This small molecule binds to this protein.
Small molecule (SMILES): CC(=O)N[C@@H]1[C@@H](O)[C@H](O)[C@@H](CO)O[C@H]1O

Binding-site contacts:
Ligand atom C1 contacts residue TYR28 of chain 1.C at 3.6 Å (hydrophobic).
Ligand atom C7 contacts residue ASN61 of chain 1.C at 3.3 Å.
Ligand atom O7 contacts residue ASN30 of chain 1.C at 4.1 Å.
Ligand atom C1 contacts residue ASN61 of chain 1.C at 1.4 Å.
Ligand atom C8 contacts residue ASN61 of chain 1.C at 3.5 Å.
Ligand atom C2 contacts residue ASN61 of chain 1.C at 2.5 Å.
Ligand atom C4 contacts residue ASN61 of chain 1.C at 4.2 Å.
Ligand atom C5 contacts residue TYR28 of chain 1.C at 4.3 Å (hydrophobic).
Ligand atom O7 contacts residue ASN61 of chain 1.C at 3.6 Å.
Ligand atom O5 contacts residue TYR28 of chain 1.C at 3.8 Å.
Ligand atom N2 contacts residue ASN61 of chain 1.C at 2.9 Å (h-bond).
Ligand atom C5 contacts residue ASN61 of chain 1.C at 3.6 Å.
Ligand atom O6 contacts residue TYR28 of chain 1.C at 4.0 Å.
Ligand atom O5 contacts residue ASN61 of chain 1.C at 2.4 Å (h-bond).
Ligand atom C3 contacts residue ASN61 of chain 1.C at 3.8 Å.

Sequence of chain 1.C:
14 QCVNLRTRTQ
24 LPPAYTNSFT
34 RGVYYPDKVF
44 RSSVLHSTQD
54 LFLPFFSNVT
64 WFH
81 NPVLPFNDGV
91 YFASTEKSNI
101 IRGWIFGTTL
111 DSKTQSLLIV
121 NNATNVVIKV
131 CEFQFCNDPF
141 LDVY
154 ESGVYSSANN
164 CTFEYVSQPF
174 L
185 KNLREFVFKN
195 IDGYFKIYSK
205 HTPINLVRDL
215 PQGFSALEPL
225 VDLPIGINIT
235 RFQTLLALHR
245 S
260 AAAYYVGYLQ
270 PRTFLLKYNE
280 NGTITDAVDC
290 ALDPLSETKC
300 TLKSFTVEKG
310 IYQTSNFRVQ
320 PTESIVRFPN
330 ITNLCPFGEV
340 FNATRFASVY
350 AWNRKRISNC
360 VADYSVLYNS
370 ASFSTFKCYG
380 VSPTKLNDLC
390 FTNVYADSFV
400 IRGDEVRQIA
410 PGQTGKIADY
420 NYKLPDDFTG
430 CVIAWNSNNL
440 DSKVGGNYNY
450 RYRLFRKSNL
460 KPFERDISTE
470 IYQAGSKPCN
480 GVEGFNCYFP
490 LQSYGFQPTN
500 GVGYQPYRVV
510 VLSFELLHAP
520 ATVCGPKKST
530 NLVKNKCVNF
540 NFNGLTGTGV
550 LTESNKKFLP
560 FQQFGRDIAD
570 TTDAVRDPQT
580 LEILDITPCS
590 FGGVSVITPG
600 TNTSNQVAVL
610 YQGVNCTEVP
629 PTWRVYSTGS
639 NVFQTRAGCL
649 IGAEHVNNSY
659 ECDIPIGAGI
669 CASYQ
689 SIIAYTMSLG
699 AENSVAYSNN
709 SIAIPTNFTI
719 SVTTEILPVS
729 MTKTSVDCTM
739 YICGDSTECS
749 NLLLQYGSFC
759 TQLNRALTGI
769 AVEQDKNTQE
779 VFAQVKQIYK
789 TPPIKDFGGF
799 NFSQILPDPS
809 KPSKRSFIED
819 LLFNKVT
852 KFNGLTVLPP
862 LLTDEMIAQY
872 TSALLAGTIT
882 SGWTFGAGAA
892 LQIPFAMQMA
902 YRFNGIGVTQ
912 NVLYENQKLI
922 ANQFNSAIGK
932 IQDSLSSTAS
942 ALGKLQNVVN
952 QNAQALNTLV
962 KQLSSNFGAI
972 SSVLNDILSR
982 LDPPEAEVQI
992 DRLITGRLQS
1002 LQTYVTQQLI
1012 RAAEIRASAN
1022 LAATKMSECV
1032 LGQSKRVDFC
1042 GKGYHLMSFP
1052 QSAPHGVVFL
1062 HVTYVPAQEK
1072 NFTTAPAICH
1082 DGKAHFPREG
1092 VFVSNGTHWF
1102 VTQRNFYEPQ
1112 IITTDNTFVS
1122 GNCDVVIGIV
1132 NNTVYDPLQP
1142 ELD